Sequence of chain 1.B:
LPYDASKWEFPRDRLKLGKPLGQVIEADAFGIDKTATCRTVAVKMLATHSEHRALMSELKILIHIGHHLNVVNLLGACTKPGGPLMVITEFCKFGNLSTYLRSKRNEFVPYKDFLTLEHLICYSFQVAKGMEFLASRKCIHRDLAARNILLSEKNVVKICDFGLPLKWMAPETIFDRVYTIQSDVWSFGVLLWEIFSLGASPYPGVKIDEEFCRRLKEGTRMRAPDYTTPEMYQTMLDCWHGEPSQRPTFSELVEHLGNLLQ

Binding-site contacts:
Ligand atom N2 contacts residue GLU103 of chain 1.B at 3.8 Å.
Ligand atom C2 contacts residue LEU171 of chain 1.B at 3.5 Å (hydrophobic).
Ligand atom C3 contacts residue ALA52 of chain 1.B at 3.6 Å (hydrophobic).
Ligand atom C1 contacts residue LEU171 of chain 1.B at 3.5 Å (hydrophobic).
Ligand atom F3 contacts residue CYS181 of chain 1.B at 3.5 Å.
Ligand atom N2 contacts residue LEU171 of chain 1.B at 3.6 Å.
Ligand atom N3 contacts residue PHE104 of chain 1.B at 3.7 Å.
Ligand atom C4 contacts residue GLU103 of chain 1.B at 3.2 Å.
Ligand atom O1 contacts residue ASP182 of chain 1.B at 2.8 Å (salt-bridge).
Ligand atom C20 contacts residue GLU71 of chain 1.B at 3.3 Å.
Ligand atom C18 contacts residue ASP182 of chain 1.B at 3.7 Å.
Ligand atom O1 contacts residue VAL85 of chain 1.B at 3.5 Å.
Ligand atom C12 contacts residue THR102 of chain 1.B at 3.6 Å.
Ligand atom N2 contacts residue PHE104 of chain 1.B at 3.8 Å.
Ligand atom N2 contacts residue CYS105 of chain 1.B at 3.1 Å (h-bond).
Ligand atom F1 contacts residue ILE180 of chain 1.B at 3.3 Å.
Ligand atom C14 contacts residue LYS54 of chain 1.B at 3.7 Å.
Ligand atom C5 contacts residue PHE183 of chain 1.B at 3.8 Å (hydrophobic).
Ligand atom C4 contacts residue LEU171 of chain 1.B at 3.6 Å (hydrophobic).
Ligand atom N3 contacts residue CYS105 of chain 1.B at 3.0 Å (h-bond).
Ligand atom C10 contacts residue ASP182 of chain 1.B at 3.6 Å.
Ligand atom C19 contacts residue ASP182 of chain 1.B at 3.7 Å.
Ligand atom C5 contacts residue VAL34 of chain 1.B at 3.7 Å (hydrophobic).
Ligand atom F1 contacts residue VAL84 of chain 1.B at 3.3 Å.
Ligand atom C3 contacts residue LEU171 of chain 1.B at 3.6 Å (hydrophobic).
Ligand atom C19 contacts residue GLU71 of chain 1.B at 3.4 Å.
Ligand atom C13 contacts residue THR102 of chain 1.B at 3.7 Å.
Ligand atom O1 contacts residue CYS181 of chain 1.B at 3.2 Å.
Ligand atom F1 contacts residue VAL85 of chain 1.B at 3.7 Å.
Ligand atom C16 contacts residue ASP182 of chain 1.B at 3.7 Å.
Ligand atom C14 contacts residue THR102 of chain 1.B at 3.7 Å.
Ligand atom C4 contacts residue ALA52 of chain 1.B at 3.4 Å (hydrophobic).
Ligand atom N1 contacts residue LEU171 of chain 1.B at 3.5 Å.
Ligand atom C16 contacts residue VAL85 of chain 1.B at 3.8 Å (hydrophobic).
Ligand atom C11 contacts residue LEU75 of chain 1.B at 3.8 Å (hydrophobic).
Ligand atom F3 contacts residue ILE180 of chain 1.B at 3.5 Å.
Ligand atom F3 contacts residue HIS162 of chain 1.B at 3.6 Å.
Ligand atom C6 contacts residue VAL34 of chain 1.B at 3.8 Å (hydrophobic).
Ligand atom C8 contacts residue THR102 of chain 1.B at 3.2 Å.
Ligand atom C14 contacts residue ALA52 of chain 1.B at 3.8 Å (hydrophobic).

A protein and the small-molecule ligand that binds it are described below.
Small molecule (SMILES): Cc1ccn(-c2cccc(C(F)(F)F)c2)c(=O)c1-c1ccc2nc(N)ncc2c1